Sequence of chain 54.D:
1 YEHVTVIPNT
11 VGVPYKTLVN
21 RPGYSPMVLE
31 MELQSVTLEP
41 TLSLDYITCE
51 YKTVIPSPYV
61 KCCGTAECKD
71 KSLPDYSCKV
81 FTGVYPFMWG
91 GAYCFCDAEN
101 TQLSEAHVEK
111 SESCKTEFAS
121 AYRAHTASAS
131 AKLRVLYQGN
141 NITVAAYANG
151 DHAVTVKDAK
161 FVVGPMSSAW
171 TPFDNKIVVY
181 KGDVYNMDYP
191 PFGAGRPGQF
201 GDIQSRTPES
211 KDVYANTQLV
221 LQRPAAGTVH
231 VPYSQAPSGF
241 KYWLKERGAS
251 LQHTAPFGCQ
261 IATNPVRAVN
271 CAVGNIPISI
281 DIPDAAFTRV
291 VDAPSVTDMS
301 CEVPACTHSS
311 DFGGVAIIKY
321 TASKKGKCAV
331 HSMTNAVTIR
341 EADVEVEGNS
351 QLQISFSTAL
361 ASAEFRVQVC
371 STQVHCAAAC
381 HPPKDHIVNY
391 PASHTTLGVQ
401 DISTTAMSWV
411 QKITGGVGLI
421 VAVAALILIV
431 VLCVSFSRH

Sequence of chain 54.E:
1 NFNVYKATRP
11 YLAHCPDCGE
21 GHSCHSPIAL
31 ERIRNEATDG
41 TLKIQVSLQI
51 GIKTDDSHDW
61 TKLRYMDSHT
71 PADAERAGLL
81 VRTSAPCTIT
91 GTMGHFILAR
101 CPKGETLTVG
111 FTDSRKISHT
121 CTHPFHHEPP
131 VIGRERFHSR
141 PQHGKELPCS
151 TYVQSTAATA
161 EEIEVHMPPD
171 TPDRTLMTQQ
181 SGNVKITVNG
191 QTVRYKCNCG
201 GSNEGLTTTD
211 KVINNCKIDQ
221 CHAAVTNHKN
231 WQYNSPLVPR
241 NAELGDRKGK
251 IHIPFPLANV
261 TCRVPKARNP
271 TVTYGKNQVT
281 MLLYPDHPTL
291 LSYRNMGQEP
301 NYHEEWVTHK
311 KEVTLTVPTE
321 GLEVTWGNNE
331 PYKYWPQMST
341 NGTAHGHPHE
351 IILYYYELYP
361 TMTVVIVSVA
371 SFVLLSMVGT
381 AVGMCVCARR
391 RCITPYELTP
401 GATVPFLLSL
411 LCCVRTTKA

The protein below binds the small molecule below.
Small molecule (SMILES): CC(=O)N[C@@H]1[C@@H](O)[C@H](O)[C@@H](CO)O[C@H]1O

Binding-site contacts:
Ligand atom C1 contacts residue ASN259 of chain 54.E at 1.4 Å.
Ligand atom C5 contacts residue ASN259 of chain 54.E at 3.6 Å.
Ligand atom N2 contacts residue ASN259 of chain 54.E at 3.0 Å (h-bond).
Ligand atom C6 contacts residue LYS115 of chain 54.D at 4.3 Å.
Ligand atom O5 contacts residue ASN259 of chain 54.E at 2.3 Å (h-bond).
Ligand atom C6 contacts residue THR116 of chain 54.D at 4.5 Å.
Ligand atom C7 contacts residue ASN259 of chain 54.E at 3.1 Å.
Ligand atom O7 contacts residue LYS181 of chain 54.D at 4.3 Å.
Ligand atom O5 contacts residue THR116 of chain 54.D at 3.8 Å.
Ligand atom O6 contacts residue ASN259 of chain 54.E at 4.4 Å.
Ligand atom C4 contacts residue ASN259 of chain 54.E at 4.1 Å.
Ligand atom O7 contacts residue GLU117 of chain 54.D at 4.3 Å.
Ligand atom C2 contacts residue ASN259 of chain 54.E at 2.4 Å.
Ligand atom C8 contacts residue ASN259 of chain 54.E at 4.4 Å.
Ligand atom O6 contacts residue THR116 of chain 54.D at 3.2 Å (h-bond).
Ligand atom C3 contacts residue ASN259 of chain 54.E at 3.7 Å.
Ligand atom O7 contacts residue ASN259 of chain 54.E at 2.7 Å (h-bond).
Ligand atom O6 contacts residue LYS115 of chain 54.D at 3.5 Å (salt-bridge).